The protein below binds the small molecule below.
Small molecule (SMILES): OC[C@H]1O[C@H](O[C@H]2O[C@H](CO)[C@@H](O)[C@H](O)[C@H]2O)[C@H](O)[C@@H](O)[C@@H]1O

Binding-site contacts:
Ligand atom O2 contacts residue TRP168 of chain 1.C at 4.1 Å.
Ligand atom C3 contacts residue TRP168 of chain 1.C at 4.3 Å (hydrophobic).
Ligand atom O6 contacts residue LYS147 of chain 1.C at 3.9 Å.
Ligand atom O3 contacts residue TRP168 of chain 1.C at 4.2 Å.
Ligand atom O5 contacts residue TRP168 of chain 1.C at 3.4 Å.
Ligand atom C6 contacts residue TRP168 of chain 1.C at 3.7 Å (hydrophobic).
Ligand atom C6 contacts residue ILE149 of chain 1.C at 4.0 Å (hydrophobic).
Ligand atom O6 contacts residue ASP148 of chain 1.C at 3.5 Å.
Ligand atom C6 contacts residue ASP148 of chain 1.C at 4.1 Å.
Ligand atom O6 contacts residue ILE149 of chain 1.C at 3.2 Å (h-bond).
Ligand atom O4 contacts residue LYS147 of chain 1.C at 4.0 Å.
Ligand atom C2 contacts residue TRP168 of chain 1.C at 3.7 Å (hydrophobic).
Ligand atom C1 contacts residue TRP168 of chain 1.C at 3.6 Å (hydrophobic).
Ligand atom C6 contacts residue LYS147 of chain 1.C at 3.5 Å.
Ligand atom C4 contacts residue TRP168 of chain 1.C at 4.0 Å (hydrophobic).
Ligand atom C5 contacts residue TRP168 of chain 1.C at 4.0 Å (hydrophobic).

Sequence of chain 1.C:
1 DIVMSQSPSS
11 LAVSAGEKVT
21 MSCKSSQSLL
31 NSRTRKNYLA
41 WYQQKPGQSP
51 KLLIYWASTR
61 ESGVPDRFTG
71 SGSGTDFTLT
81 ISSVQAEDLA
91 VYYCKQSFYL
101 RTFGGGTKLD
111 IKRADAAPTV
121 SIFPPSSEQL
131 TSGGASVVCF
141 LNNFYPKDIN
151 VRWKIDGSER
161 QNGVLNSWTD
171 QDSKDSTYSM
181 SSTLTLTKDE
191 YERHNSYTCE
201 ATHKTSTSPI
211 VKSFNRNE